A small-molecule ligand and the protein it binds are described below.
Small molecule (SMILES): CC(=O)N[C@@H]1[C@@H](O)[C@H](O)[C@@H](CO)O[C@H]1O

Binding-site contacts:
Ligand atom C7 contacts residue ASN340 of chain 1.A at 4.1 Å.
Ligand atom C3 contacts residue ASN340 of chain 1.A at 3.8 Å.
Ligand atom O5 contacts residue ASN340 of chain 1.A at 2.3 Å (h-bond).
Ligand atom C4 contacts residue ASN340 of chain 1.A at 4.2 Å.
Ligand atom N2 contacts residue ASN340 of chain 1.A at 3.1 Å (h-bond).
Ligand atom O7 contacts residue PHE368 of chain 1.A at 4.3 Å.
Ligand atom C5 contacts residue ASN340 of chain 1.A at 3.7 Å.
Ligand atom C7 contacts residue PHE368 of chain 1.A at 3.8 Å (hydrophobic).
Ligand atom C1 contacts residue ASN340 of chain 1.A at 1.4 Å.
Ligand atom N2 contacts residue PHE368 of chain 1.A at 4.0 Å.
Ligand atom C8 contacts residue PHE368 of chain 1.A at 3.6 Å (hydrophobic).
Ligand atom C2 contacts residue ASN340 of chain 1.A at 2.5 Å.

Sequence of chain 1.A:
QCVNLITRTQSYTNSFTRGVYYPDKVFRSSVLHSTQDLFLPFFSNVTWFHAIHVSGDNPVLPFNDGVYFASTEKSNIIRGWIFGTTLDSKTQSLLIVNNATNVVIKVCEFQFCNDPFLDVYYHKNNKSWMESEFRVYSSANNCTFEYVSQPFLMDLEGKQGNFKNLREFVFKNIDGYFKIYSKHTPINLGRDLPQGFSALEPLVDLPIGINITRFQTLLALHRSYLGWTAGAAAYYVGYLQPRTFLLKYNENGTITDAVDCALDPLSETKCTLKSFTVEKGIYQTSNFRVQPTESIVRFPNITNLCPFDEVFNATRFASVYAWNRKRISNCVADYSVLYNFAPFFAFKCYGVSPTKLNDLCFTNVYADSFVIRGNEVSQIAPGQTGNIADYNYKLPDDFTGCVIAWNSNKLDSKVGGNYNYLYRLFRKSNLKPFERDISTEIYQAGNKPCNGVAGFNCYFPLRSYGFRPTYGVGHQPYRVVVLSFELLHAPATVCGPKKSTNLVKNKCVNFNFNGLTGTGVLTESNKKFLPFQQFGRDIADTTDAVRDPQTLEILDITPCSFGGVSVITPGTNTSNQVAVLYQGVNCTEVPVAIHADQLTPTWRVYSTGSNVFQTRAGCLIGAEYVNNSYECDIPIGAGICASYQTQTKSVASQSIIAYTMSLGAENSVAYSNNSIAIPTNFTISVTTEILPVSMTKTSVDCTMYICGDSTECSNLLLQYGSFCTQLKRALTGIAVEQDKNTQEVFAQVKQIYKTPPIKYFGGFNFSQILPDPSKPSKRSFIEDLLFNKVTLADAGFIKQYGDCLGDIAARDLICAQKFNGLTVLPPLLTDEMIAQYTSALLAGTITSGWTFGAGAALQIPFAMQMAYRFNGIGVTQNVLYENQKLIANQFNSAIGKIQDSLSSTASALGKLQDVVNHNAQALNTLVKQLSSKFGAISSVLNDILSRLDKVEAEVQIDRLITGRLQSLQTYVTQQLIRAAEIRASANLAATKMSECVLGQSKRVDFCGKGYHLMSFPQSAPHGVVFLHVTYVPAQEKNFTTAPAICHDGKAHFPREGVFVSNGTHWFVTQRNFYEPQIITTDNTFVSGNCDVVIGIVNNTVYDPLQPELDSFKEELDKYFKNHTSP